This small molecule binds to this protein.
Small molecule (SMILES): NC(N)=NCCC[C@H](NC(=O)[C@@H]1CCCN1)C(=O)N[C@H](C=O)Cc1cnc[nH]1

Sequence of chain 14.R:
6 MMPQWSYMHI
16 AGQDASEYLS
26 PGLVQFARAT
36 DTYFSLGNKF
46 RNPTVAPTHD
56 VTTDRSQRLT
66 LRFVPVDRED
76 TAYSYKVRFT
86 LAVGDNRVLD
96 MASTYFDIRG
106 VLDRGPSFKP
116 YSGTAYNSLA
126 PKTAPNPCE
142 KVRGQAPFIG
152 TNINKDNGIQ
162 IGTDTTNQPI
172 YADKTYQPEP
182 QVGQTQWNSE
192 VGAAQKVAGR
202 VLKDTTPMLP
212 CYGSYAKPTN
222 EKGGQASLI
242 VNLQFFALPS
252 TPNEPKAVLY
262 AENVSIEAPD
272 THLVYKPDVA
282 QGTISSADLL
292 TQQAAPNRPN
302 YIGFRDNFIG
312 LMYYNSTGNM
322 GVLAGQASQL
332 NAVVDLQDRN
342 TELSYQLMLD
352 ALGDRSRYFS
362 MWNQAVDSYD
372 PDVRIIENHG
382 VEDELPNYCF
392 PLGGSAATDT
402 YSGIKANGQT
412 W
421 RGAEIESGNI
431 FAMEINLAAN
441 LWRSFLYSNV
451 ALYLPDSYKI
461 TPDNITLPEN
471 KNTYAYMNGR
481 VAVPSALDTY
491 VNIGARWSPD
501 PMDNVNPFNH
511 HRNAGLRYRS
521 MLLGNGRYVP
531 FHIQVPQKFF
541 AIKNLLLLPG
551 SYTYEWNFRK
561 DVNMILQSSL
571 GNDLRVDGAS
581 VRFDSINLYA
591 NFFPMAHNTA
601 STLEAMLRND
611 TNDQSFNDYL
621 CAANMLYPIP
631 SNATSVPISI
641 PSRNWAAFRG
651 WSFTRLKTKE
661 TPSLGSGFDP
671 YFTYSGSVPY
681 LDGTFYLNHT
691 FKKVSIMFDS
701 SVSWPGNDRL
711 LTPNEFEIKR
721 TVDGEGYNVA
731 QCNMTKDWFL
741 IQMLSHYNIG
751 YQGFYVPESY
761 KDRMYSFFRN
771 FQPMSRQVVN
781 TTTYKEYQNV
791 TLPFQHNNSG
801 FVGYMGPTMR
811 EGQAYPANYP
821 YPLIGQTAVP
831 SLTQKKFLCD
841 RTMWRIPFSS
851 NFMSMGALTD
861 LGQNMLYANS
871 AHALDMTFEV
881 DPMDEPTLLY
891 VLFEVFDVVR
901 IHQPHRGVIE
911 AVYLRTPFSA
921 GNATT

Binding-site contacts:
Ligand atom CA contacts residue TYR619 of chain 14.R at 4.1 Å (hydrophobic).
Ligand atom CG contacts residue CYS621 of chain 14.R at 3.9 Å (hydrophobic).
Ligand atom CD contacts residue CYS621 of chain 14.R at 3.5 Å (hydrophobic).
Ligand atom O contacts residue TYR619 of chain 14.R at 2.7 Å.
Ligand atom CB contacts residue TYR619 of chain 14.R at 4.0 Å (hydrophobic).
Ligand atom N contacts residue ASN617 of chain 14.R at 2.9 Å (h-bond).
Ligand atom CD contacts residue ARG46 of chain 14.Q at 3.3 Å.
Ligand atom C contacts residue TYR619 of chain 14.R at 3.2 Å (hydrophobic).
Ligand atom ND1 contacts residue GLU894 of chain 14.R at 3.5 Å (salt-bridge).
Ligand atom CB contacts residue PHE896 of chain 14.R at 4.0 Å (hydrophobic).
Ligand atom CB contacts residue ARG649 of chain 14.R at 4.2 Å.
Ligand atom CD contacts residue ASN617 of chain 14.R at 3.1 Å.
Ligand atom CD2 contacts residue ARG845 of chain 14.R at 4.0 Å.
Ligand atom N contacts residue TYR619 of chain 14.R at 3.5 Å (h-bond).
Ligand atom CD2 contacts residue GLU894 of chain 14.R at 3.7 Å.
Ligand atom CB contacts residue CYS621 of chain 14.R at 3.5 Å (hydrophobic).
Ligand atom ND1 contacts residue LEU348 of chain 14.R at 3.6 Å.
Ligand atom CA contacts residue ASN617 of chain 14.R at 4.1 Å.
Ligand atom CB contacts residue GLU894 of chain 14.R at 3.4 Å.
Ligand atom N contacts residue TYR619 of chain 14.R at 3.6 Å.
Ligand atom CG contacts residue GLU894 of chain 14.R at 3.2 Å.
Ligand atom CB contacts residue LEU620 of chain 14.R at 3.8 Å (hydrophobic).
Ligand atom CA contacts residue CYS621 of chain 14.R at 3.2 Å (hydrophobic).
Ligand atom NE2 contacts residue ARG845 of chain 14.R at 4.0 Å.
Ligand atom C contacts residue ARG845 of chain 14.R at 4.1 Å.
Ligand atom N contacts residue CYS621 of chain 14.R at 3.0 Å (h-bond).
Ligand atom O contacts residue ALA857 of chain 14.R at 3.7 Å.
Ligand atom CG contacts residue ARG46 of chain 14.Q at 3.1 Å.
Ligand atom O contacts residue ARG649 of chain 14.R at 3.3 Å (salt-bridge).
Ligand atom CE1 contacts residue GLU894 of chain 14.R at 4.1 Å.
Ligand atom CB contacts residue ARG649 of chain 14.R at 4.1 Å.
Ligand atom NE2 contacts residue GLU894 of chain 14.R at 4.2 Å.
Ligand atom N contacts residue ARG649 of chain 14.R at 4.2 Å.
Ligand atom C contacts residue ARG649 of chain 14.R at 3.9 Å.
Ligand atom CB contacts residue TYR619 of chain 14.R at 3.7 Å (hydrophobic).
Ligand atom N contacts residue ASP618 of chain 14.R at 3.4 Å (salt-bridge).
Ligand atom CG contacts residue ASN617 of chain 14.R at 3.7 Å.
Ligand atom CB contacts residue ALA857 of chain 14.R at 4.2 Å (hydrophobic).
Ligand atom CE1 contacts residue LEU348 of chain 14.R at 3.5 Å (hydrophobic).
Ligand atom CA contacts residue TYR619 of chain 14.R at 4.2 Å (hydrophobic).

Sequence of chain 14.Q:
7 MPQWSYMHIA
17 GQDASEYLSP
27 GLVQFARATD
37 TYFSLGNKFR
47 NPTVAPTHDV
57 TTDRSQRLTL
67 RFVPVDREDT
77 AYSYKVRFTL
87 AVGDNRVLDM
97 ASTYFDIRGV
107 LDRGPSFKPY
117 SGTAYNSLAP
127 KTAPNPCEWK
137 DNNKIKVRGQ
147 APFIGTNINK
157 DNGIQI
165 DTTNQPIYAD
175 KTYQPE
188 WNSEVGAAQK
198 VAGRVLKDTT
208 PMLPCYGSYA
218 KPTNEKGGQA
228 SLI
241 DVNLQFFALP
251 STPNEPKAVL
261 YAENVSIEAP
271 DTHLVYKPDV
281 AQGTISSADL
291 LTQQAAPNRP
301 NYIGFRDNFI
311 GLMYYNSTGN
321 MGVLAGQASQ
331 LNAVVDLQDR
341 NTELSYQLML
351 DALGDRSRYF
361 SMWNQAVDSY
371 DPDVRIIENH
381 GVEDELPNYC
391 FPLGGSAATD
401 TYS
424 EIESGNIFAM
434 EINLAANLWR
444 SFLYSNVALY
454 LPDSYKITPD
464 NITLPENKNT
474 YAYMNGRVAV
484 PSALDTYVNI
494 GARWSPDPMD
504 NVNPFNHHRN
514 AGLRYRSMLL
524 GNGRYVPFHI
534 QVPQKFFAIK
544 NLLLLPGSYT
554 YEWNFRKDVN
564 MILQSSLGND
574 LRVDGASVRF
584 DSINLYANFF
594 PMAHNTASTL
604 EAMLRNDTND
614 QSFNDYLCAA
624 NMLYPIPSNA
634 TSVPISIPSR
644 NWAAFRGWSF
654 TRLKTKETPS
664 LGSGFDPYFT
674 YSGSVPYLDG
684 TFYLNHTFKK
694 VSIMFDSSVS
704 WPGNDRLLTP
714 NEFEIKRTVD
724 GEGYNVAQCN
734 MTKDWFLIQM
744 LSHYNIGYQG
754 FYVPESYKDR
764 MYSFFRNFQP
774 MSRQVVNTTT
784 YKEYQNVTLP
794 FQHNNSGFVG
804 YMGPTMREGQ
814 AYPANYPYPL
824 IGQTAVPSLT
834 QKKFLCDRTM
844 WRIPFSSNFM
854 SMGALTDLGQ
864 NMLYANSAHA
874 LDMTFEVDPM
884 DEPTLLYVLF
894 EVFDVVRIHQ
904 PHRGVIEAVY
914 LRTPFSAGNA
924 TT